Sequence of chain 1.B:
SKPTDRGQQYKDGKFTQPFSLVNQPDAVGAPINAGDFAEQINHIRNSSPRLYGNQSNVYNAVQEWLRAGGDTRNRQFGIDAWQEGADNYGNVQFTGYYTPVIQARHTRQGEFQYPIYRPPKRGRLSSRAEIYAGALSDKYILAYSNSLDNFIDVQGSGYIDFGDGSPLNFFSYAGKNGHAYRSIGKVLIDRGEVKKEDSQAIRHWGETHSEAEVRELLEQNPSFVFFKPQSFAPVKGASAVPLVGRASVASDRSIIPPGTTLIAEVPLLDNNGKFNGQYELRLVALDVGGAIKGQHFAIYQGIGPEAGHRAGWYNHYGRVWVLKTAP

Binding-site contacts:
Ligand atom N2 contacts residue PO41 of chain 1.J at 3.2 Å (h-bond).
Ligand atom O3 contacts residue PO41 of chain 1.J at 2.7 Å (h-bond).
Ligand atom C6 contacts residue TYR180 of chain 1.B at 3.3 Å (hydrophobic).
Ligand atom C5 contacts residue GLN162 of chain 1.B at 3.4 Å.
Ligand atom C3 contacts residue VAL161 of chain 1.B at 3.4 Å (hydrophobic).
Ligand atom O1 contacts residue ASN325 of chain 1.B at 3.0 Å (h-bond).
Ligand atom C6 contacts residue ALA321 of chain 1.B at 3.2 Å (hydrophobic).
Ligand atom C5 contacts residue TYR180 of chain 1.B at 3.3 Å (hydrophobic).
Ligand atom O6 contacts residue VAL298 of chain 1.B at 2.6 Å (h-bond).
Ligand atom O3 contacts residue TYR101 of chain 1.B at 3.3 Å.
Ligand atom N2 contacts residue GLY100 of chain 1.B at 2.5 Å (h-bond).
Ligand atom C6 contacts residue ASP297 of chain 1.B at 3.1 Å.
Ligand atom O4 contacts residue GLN162 of chain 1.B at 3.4 Å (h-bond).
Ligand atom O7 contacts residue ALA181 of chain 1.B at 3.4 Å (h-bond).
Ligand atom N2 contacts residue VAL161 of chain 1.B at 2.6 Å (h-bond).
Ligand atom N2 contacts residue ASP297 of chain 1.B at 2.9 Å (salt-bridge).
Ligand atom C2 contacts residue VAL161 of chain 1.B at 3.3 Å (hydrophobic).
Ligand atom C6 contacts residue ALA301 of chain 1.B at 3.5 Å (hydrophobic).
Ligand atom O7 contacts residue GLN162 of chain 1.B at 3.0 Å (h-bond).
Ligand atom O6 contacts residue TYR180 of chain 1.B at 2.9 Å (h-bond).
Ligand atom C6 contacts residue THR99 of chain 1.B at 3.3 Å.
Ligand atom O7 contacts residue MSE208 of chain 1.B at 3.1 Å.
Ligand atom C1 contacts residue VAL161 of chain 1.B at 3.5 Å (hydrophobic).
Ligand atom O7 contacts residue GLY163 of chain 1.B at 3.4 Å.
Ligand atom O3 contacts residue VAL161 of chain 1.B at 3.3 Å (h-bond).
Ligand atom O6 contacts residue ALA321 of chain 1.B at 2.5 Å (h-bond).
Ligand atom O7 contacts residue SER164 of chain 1.B at 3.0 Å (h-bond).
Ligand atom C7 contacts residue GLN162 of chain 1.B at 3.3 Å.
Ligand atom O6 contacts residue TRP323 of chain 1.B at 3.1 Å (h-bond).
Ligand atom C3 contacts residue ASP297 of chain 1.B at 3.2 Å.
Ligand atom C1 contacts residue VAL298 of chain 1.B at 3.5 Å (hydrophobic).
Ligand atom C7 contacts residue GLY100 of chain 1.B at 3.2 Å.
Ligand atom O6 contacts residue TYR324 of chain 1.B at 3.2 Å (h-bond).
Ligand atom O6 contacts residue ALA259 of chain 1.B at 3.1 Å.
Ligand atom C4 contacts residue THR99 of chain 1.B at 3.1 Å.
Ligand atom C8 contacts residue GLY100 of chain 1.B at 3.0 Å.
Ligand atom C6 contacts residue TYR101 of chain 1.B at 3.1 Å (hydrophobic).
Ligand atom C6 contacts residue VAL298 of chain 1.B at 3.4 Å (hydrophobic).
Ligand atom O3 contacts residue GLN162 of chain 1.B at 3.3 Å (h-bond).
Ligand atom O5 contacts residue TYR324 of chain 1.B at 3.1 Å (h-bond).

This protein binds this small molecule.
Small molecule (SMILES): CC(=O)N[C@@H]1[C@@H](O)[C@H](O[C@@H]2O[C@H](CO)[C@@H](O[C@@H]3O[C@H](CO)[C@@H](O[C@@H]4O[C@H](CO)[C@@H](O[C@@H]5O[C@H](CO)[C@@H](O[C@@H]6O[C@H](CO)[C@@H](O)[C@H](O)[C@H]6NC(C)=O)[C@H](O)[C@H]5NC(C)=O)[C@H](O)[C@H]4NC(C)=O)[C@H](O)[C@H]3NC(C)=O)[C@H](O)[C@H]2NC(C)=O)[C@@H](CO)O[C@H]1O